Sequence of chain 2.B:
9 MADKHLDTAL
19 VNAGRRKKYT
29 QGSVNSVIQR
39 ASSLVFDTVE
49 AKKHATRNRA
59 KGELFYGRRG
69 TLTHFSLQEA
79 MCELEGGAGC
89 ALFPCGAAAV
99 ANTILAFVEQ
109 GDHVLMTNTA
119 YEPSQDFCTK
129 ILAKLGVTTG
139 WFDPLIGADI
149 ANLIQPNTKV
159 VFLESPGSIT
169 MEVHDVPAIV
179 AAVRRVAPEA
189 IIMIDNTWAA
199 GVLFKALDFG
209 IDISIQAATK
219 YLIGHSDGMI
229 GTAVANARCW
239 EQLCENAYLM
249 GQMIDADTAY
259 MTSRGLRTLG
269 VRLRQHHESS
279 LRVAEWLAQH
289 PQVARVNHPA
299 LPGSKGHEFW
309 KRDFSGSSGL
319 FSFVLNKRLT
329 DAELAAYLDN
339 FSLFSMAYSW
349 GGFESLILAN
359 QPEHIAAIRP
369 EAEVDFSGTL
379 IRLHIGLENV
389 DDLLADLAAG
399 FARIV

Sequence of chain 1.B:
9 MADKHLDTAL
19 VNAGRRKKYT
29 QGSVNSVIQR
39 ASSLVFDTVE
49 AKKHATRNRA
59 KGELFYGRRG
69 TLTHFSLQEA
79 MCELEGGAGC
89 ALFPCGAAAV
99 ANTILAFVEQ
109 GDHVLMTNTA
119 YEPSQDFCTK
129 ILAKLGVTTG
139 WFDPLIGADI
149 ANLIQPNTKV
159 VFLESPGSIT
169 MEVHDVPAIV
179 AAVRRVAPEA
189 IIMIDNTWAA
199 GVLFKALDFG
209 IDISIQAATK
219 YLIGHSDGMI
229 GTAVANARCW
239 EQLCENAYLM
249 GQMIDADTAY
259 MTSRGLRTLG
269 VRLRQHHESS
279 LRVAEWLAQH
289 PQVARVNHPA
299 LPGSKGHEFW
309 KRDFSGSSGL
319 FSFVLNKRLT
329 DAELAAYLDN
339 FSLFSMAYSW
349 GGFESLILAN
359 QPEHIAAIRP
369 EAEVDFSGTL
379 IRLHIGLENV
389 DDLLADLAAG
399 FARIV

The protein below binds the small molecule below.
Small molecule (SMILES): Cc1ncc(COP(=O)(O)O)c(CNC(=O)C(=O)O)c1O

Binding-site contacts:
Ligand atom O3P contacts residue ARG66 of chain 2.B at 2.8 Å (salt-bridge).
Ligand atom O1P contacts residue ARG66 of chain 2.B at 2.9 Å (salt-bridge).
Ligand atom C6 contacts residue PLP1 of chain 1.G at 0.3 Å.
Ligand atom O4P contacts residue ALA215 of chain 1.B at 3.2 Å.
Ligand atom O3 contacts residue PLP1 of chain 1.G at 0.6 Å (h-bond).
Ligand atom O2 contacts residue TRP348 of chain 1.B at 3.0 Å (h-bond).
Ligand atom O1 contacts residue FLC1 of chain 2.E at 2.9 Å (h-bond).
Ligand atom O3P contacts residue CYS93 of chain 1.B at 3.2 Å (h-bond).
Ligand atom C4 contacts residue PLP1 of chain 1.G at 0.3 Å.
Ligand atom O2P contacts residue PLP1 of chain 1.G at 0.2 Å (h-bond).
Ligand atom O31 contacts residue SER347 of chain 1.B at 2.9 Å (h-bond).
Ligand atom O3P contacts residue PLP1 of chain 1.G at 0.3 Å (h-bond).
Ligand atom O3 contacts residue TRP348 of chain 1.B at 3.2 Å (h-bond).
Ligand atom O2P contacts residue GLY94 of chain 1.B at 2.8 Å (h-bond).
Ligand atom O1 contacts residue PLP1 of chain 1.G at 3.1 Å.
Ligand atom C5A contacts residue PLP1 of chain 1.G at 0.2 Å.
Ligand atom C5 contacts residue PLP1 of chain 1.G at 0.1 Å.
Ligand atom C2 contacts residue PLP1 of chain 1.G at 0.2 Å.
Ligand atom O3P contacts residue ALA95 of chain 1.B at 2.8 Å (h-bond).
Ligand atom N1 contacts residue ASP193 of chain 1.B at 2.6 Å (salt-bridge).
Ligand atom C2A contacts residue PLP1 of chain 1.G at 0.2 Å.
Ligand atom O1 contacts residue SER347 of chain 1.B at 3.2 Å (h-bond).
Ligand atom O2P contacts residue THR217 of chain 1.B at 2.6 Å (h-bond).
Ligand atom C4A contacts residue TYR119 of chain 1.B at 3.3 Å (hydrophobic).
Ligand atom N11 contacts residue LYS218 of chain 1.B at 3.2 Å.
Ligand atom C5 contacts residue TYR119 of chain 1.B at 3.3 Å (hydrophobic).
Ligand atom N11 contacts residue PLP1 of chain 1.G at 1.7 Å.
Ligand atom O1P contacts residue PLP1 of chain 1.G at 0.2 Å (h-bond).
Ligand atom P contacts residue PLP1 of chain 1.G at 0.2 Å.
Ligand atom O3P contacts residue GLY94 of chain 1.B at 3.2 Å (h-bond).
Ligand atom C3 contacts residue PLP1 of chain 1.G at 0.3 Å.
Ligand atom O2 contacts residue ARG380 of chain 1.B at 2.8 Å (salt-bridge).
Ligand atom O1P contacts residue TYR64 of chain 2.B at 2.6 Å (h-bond).
Ligand atom C1 contacts residue PLP1 of chain 1.G at 2.8 Å.
Ligand atom C4A contacts residue PLP1 of chain 1.G at 0.7 Å.
Ligand atom N1 contacts residue PLP1 of chain 1.G at 0.4 Å (h-bond).
Ligand atom O4P contacts residue PLP1 of chain 1.G at 0.2 Å (h-bond).
Ligand atom O31 contacts residue ARG380 of chain 1.B at 3.0 Å (salt-bridge).
Ligand atom C1 contacts residue FLC1 of chain 2.E at 3.2 Å.
Ligand atom C4A contacts residue LYS218 of chain 1.B at 2.9 Å.